A small-molecule ligand and the protein it binds are described below.
Small molecule (SMILES): CC(=O)N[C@@H]1[C@@H](O)[C@H](O)[C@@H](CO)O[C@H]1O

Sequence of chain 1.B:
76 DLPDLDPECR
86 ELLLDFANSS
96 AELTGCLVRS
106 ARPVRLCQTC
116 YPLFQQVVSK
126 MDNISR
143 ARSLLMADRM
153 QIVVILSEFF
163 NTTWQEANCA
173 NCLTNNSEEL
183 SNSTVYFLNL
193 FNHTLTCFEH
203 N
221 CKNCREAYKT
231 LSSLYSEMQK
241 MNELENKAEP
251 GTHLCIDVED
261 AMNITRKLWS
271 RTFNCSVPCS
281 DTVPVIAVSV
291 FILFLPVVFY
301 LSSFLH

Binding-site contacts:
Ligand atom O6 contacts residue SER124 of chain 1.B at 3.8 Å.
Ligand atom C1 contacts residue ASN128 of chain 1.B at 1.4 Å.
Ligand atom C2 contacts residue ASN128 of chain 1.B at 2.6 Å.
Ligand atom N2 contacts residue ASN128 of chain 1.B at 2.7 Å (h-bond).
Ligand atom O5 contacts residue ASN128 of chain 1.B at 2.3 Å (h-bond).
Ligand atom O6 contacts residue ASN128 of chain 1.B at 4.4 Å.
Ligand atom C3 contacts residue ASN128 of chain 1.B at 3.9 Å.
Ligand atom C5 contacts residue ASN128 of chain 1.B at 3.6 Å.
Ligand atom C7 contacts residue ASN128 of chain 1.B at 3.1 Å.
Ligand atom C8 contacts residue ASN128 of chain 1.B at 3.6 Å.
Ligand atom C4 contacts residue ASN128 of chain 1.B at 4.2 Å.
Ligand atom O7 contacts residue ARG131 of chain 1.B at 4.5 Å.
Ligand atom O7 contacts residue ASN128 of chain 1.B at 3.7 Å.